This protein binds this small molecule.
Small molecule (SMILES): Nc1ccn([C@H]2C[C@H](O)[C@@H](CO[P](=O)(O)O[C@H]3C[C@H](n4cnc5c(N)ncnc54)O[C@@H]3CO[P](=O)(O)O[C@H]3C[C@H](n4cnc5c(N)ncnc54)O[C@@H]3CO[P](=O)(O)O[C@H]3C[C@H](n4cnc5c(N)ncnc54)O[C@@H]3COP(=O)(O)O)O2)c(=O)n1

Binding-site contacts:
Ligand atom N6 contacts residue ALA27 of chain 47.D at 3.2 Å (h-bond).
Ligand atom C5 contacts residue ALA7 of chain 13.B at 2.7 Å (hydrophobic).
Ligand atom C6 contacts residue ALA7 of chain 13.B at 2.7 Å (hydrophobic).
Ligand atom C5 contacts residue GLY26 of chain 47.D at 3.5 Å.
Ligand atom O5' contacts residue ARG28 of chain 47.D at 3.1 Å (salt-bridge).
Ligand atom O5' contacts residue ARG420 of chain 48.B at 2.9 Å (salt-bridge).
Ligand atom O3' contacts residue THR5 of chain 13.B at 3.1 Å (h-bond).
Ligand atom C4' contacts residue GLY6 of chain 13.B at 3.1 Å.
Ligand atom N6 contacts residue GLY26 of chain 47.D at 3.1 Å.
Ligand atom O3' contacts residue GLY6 of chain 13.B at 2.3 Å (h-bond).
Ligand atom C3' contacts residue GLY6 of chain 13.B at 3.2 Å.
Ligand atom N7 contacts residue ALA27 of chain 47.D at 1.6 Å.
Ligand atom C4' contacts residue THR5 of chain 13.B at 2.6 Å.
Ligand atom P contacts residue TYR31 of chain 47.D at 3.5 Å.
Ligand atom OP2 contacts residue GLU207 of chain 47.B at 2.0 Å (salt-bridge).
Ligand atom C8 contacts residue ARG28 of chain 47.D at 3.1 Å.
Ligand atom OP1 contacts residue THR418 of chain 48.B at 3.2 Å.
Ligand atom C3' contacts residue THR5 of chain 13.B at 3.2 Å.
Ligand atom C5' contacts residue TYR31 of chain 47.D at 3.0 Å (hydrophobic).
Ligand atom OP2 contacts residue ARG420 of chain 48.B at 3.4 Å (salt-bridge).
Ligand atom N6 contacts residue ASP217 of chain 47.B at 2.8 Å (salt-bridge).
Ligand atom O4' contacts residue ARG420 of chain 48.B at 3.2 Å (salt-bridge).
Ligand atom O4' contacts residue GLY6 of chain 13.B at 2.9 Å.
Ligand atom N7 contacts residue GLY26 of chain 47.D at 2.7 Å.
Ligand atom C5 contacts residue ALA27 of chain 47.D at 2.9 Å (hydrophobic).
Ligand atom OP1 contacts residue ARG420 of chain 48.B at 2.4 Å (salt-bridge).
Ligand atom N9 contacts residue ALA27 of chain 47.D at 3.1 Å.
Ligand atom OP1 contacts residue PHE211 of chain 47.B at 2.1 Å.
Ligand atom C5' contacts residue ARG28 of chain 47.D at 2.8 Å.
Ligand atom P contacts residue ARG28 of chain 47.D at 3.4 Å.
Ligand atom O5' contacts residue TYR31 of chain 47.D at 2.2 Å (h-bond).
Ligand atom P contacts residue ARG420 of chain 48.B at 2.5 Å.
Ligand atom C5' contacts residue THR5 of chain 13.B at 3.1 Å.
Ligand atom C8 contacts residue ALA27 of chain 47.D at 2.0 Å (hydrophobic).
Ligand atom C4' contacts residue ARG420 of chain 48.B at 3.4 Å.
Ligand atom P contacts residue GLU207 of chain 47.B at 3.4 Å.
Ligand atom O3' contacts residue ARG420 of chain 48.B at 1.7 Å (salt-bridge).
Ligand atom O3' contacts residue TYR31 of chain 47.D at 3.2 Å (h-bond).
Ligand atom C1' contacts residue GLY6 of chain 13.B at 2.9 Å.
Ligand atom OP1 contacts residue ARG28 of chain 47.D at 2.7 Å (salt-bridge).

Sequence of chain 13.B:
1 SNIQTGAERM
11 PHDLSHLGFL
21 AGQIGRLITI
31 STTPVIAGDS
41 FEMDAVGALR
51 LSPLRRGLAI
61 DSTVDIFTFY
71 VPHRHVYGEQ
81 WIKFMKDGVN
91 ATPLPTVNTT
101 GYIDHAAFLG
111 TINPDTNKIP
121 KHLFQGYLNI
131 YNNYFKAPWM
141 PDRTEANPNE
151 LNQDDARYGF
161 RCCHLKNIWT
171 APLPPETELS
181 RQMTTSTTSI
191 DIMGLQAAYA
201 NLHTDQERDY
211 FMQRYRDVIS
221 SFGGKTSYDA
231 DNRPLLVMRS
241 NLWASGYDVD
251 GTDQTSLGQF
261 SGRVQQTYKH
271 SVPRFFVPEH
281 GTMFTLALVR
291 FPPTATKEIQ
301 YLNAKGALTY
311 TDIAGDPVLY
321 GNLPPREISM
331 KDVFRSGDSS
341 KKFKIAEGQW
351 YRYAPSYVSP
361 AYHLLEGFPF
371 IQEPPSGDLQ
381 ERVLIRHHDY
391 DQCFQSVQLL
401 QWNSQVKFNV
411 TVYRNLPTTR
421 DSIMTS

Sequence of chain 47.B:
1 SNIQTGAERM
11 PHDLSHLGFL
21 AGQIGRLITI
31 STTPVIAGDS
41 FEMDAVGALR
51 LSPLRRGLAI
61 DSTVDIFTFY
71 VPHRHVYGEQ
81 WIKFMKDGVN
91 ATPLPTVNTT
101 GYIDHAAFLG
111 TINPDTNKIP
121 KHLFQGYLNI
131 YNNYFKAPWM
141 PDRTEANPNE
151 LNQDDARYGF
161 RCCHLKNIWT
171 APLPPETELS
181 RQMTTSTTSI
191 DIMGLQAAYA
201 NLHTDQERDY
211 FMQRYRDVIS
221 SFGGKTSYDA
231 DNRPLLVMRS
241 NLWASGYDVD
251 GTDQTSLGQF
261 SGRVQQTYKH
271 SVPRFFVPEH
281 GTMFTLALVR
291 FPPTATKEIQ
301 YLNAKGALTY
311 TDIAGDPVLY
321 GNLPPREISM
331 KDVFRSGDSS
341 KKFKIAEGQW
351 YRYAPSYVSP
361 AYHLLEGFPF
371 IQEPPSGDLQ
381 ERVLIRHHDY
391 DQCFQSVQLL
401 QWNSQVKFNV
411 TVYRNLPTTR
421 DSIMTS

Sequence of chain 48.B:
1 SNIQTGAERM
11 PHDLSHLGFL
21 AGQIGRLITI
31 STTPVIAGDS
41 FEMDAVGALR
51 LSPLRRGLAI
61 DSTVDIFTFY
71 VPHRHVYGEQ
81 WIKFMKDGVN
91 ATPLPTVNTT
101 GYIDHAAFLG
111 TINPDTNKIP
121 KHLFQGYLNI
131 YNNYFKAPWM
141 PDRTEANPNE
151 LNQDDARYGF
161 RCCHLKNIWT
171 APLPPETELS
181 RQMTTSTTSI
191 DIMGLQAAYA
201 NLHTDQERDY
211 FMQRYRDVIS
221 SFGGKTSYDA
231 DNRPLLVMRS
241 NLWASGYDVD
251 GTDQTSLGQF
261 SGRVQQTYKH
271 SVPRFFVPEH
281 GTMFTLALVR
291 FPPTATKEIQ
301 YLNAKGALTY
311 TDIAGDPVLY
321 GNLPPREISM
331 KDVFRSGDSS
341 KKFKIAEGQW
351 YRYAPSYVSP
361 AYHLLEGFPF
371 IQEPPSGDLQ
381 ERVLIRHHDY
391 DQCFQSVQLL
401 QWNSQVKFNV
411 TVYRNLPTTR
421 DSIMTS

Sequence of chain 47.D:
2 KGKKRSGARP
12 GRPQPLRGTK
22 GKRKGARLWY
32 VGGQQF